A small-molecule ligand and the protein it binds are described below.
Small molecule (SMILES): C[C@@H](O)CN1CCN(CC(=O)O)CCN(CC(=O)O)CCN(CC(=O)O)CC1

Binding-site contacts:
Ligand atom C10 contacts residue GD1 of chain 1.C at 3.4 Å.
Ligand atom C17 contacts residue GD1 of chain 1.C at 4.5 Å.
Ligand atom C14 contacts residue GD1 of chain 1.C at 3.4 Å.
Ligand atom N2 contacts residue GD1 of chain 1.C at 2.7 Å.
Ligand atom C2 contacts residue GD1 of chain 1.C at 3.5 Å.
Ligand atom C13 contacts residue GD1 of chain 1.C at 3.2 Å.
Ligand atom O5 contacts residue GD1 of chain 1.C at 2.4 Å.
Ligand atom C16 contacts residue GD1 of chain 1.C at 3.2 Å.
Ligand atom O3 contacts residue DO31 of chain 1.E at 2.9 Å (h-bond).
Ligand atom C9 contacts residue DO31 of chain 1.E at 3.3 Å.
Ligand atom O1 contacts residue GD1 of chain 1.C at 2.3 Å.
Ligand atom C15 contacts residue GD1 of chain 1.C at 3.3 Å.
Ligand atom C12 contacts residue GD1 of chain 1.C at 3.3 Å.
Ligand atom O6 contacts residue GD1 of chain 1.C at 4.4 Å.
Ligand atom C12 contacts residue DO31 of chain 1.E at 3.7 Å.
Ligand atom C3 contacts residue GD1 of chain 1.C at 3.5 Å.
Ligand atom O7 contacts residue GD1 of chain 1.C at 2.3 Å.
Ligand atom N4 contacts residue GD1 of chain 1.C at 2.6 Å.
Ligand atom C6 contacts residue GD1 of chain 1.C at 3.5 Å.
Ligand atom O2 contacts residue DO31 of chain 1.E at 3.3 Å.
Ligand atom O4 contacts residue GD1 of chain 1.B at 4.4 Å.
Ligand atom O4 contacts residue DO31 of chain 1.E at 2.6 Å (h-bond).
Ligand atom C5 contacts residue GD1 of chain 1.C at 3.6 Å.
Ligand atom C11 contacts residue GD1 of chain 1.C at 3.2 Å.
Ligand atom O3 contacts residue GD1 of chain 1.B at 4.3 Å.
Ligand atom C4 contacts residue GD1 of chain 1.C at 3.6 Å.
Ligand atom N3 contacts residue GD1 of chain 1.C at 2.8 Å.
Ligand atom C9 contacts residue GD1 of chain 1.C at 3.2 Å.
Ligand atom C11 contacts residue DO31 of chain 1.E at 3.3 Å.
Ligand atom N1 contacts residue GD1 of chain 1.C at 2.8 Å.
Ligand atom C7 contacts residue GD1 of chain 1.C at 3.4 Å.
Ligand atom C8 contacts residue GD1 of chain 1.C at 3.5 Å.
Ligand atom O3 contacts residue GD1 of chain 1.C at 2.3 Å.
Ligand atom O1 contacts residue DO31 of chain 1.E at 2.7 Å.
Ligand atom C1 contacts residue GD1 of chain 1.C at 3.6 Å.
Ligand atom O4 contacts residue GD1 of chain 1.C at 4.4 Å.
Ligand atom O2 contacts residue GD1 of chain 1.C at 4.3 Å.